A small-molecule ligand and the protein it binds are described below.
Small molecule (SMILES): O=C[C@H](O)COP(=O)(O)O

Binding-site contacts:
Ligand atom C2 contacts residue GLY200 of chain 1.D at 3.2 Å.
Ligand atom C1 contacts residue NAD1 of chain 1.Y at 2.9 Å.
Ligand atom P contacts residue THR201 of chain 1.D at 3.8 Å.
Ligand atom O1P contacts residue THR199 of chain 1.D at 3.2 Å (h-bond).
Ligand atom C3 contacts residue THR201 of chain 1.D at 3.8 Å.
Ligand atom O2 contacts residue GLY200 of chain 1.D at 2.7 Å (h-bond).
Ligand atom C1 contacts residue THR201 of chain 1.D at 3.7 Å.
Ligand atom O2P contacts residue THR199 of chain 1.D at 4.2 Å.
Ligand atom O1 contacts residue NAD1 of chain 1.Y at 2.9 Å (h-bond).
Ligand atom C1 contacts residue GLY200 of chain 1.D at 3.8 Å.
Ligand atom O4P contacts residue THR201 of chain 1.D at 3.0 Å (h-bond).
Ligand atom O2P contacts residue ARG251 of chain 1.D at 3.7 Å.
Ligand atom O1 contacts residue GLY200 of chain 1.D at 3.2 Å.
Ligand atom C3 contacts residue NAD1 of chain 1.Y at 3.2 Å.
Ligand atom O3P contacts residue NAD1 of chain 1.Y at 2.8 Å (h-bond).
Ligand atom C2 contacts residue NAD1 of chain 1.Y at 3.0 Å.
Ligand atom C3 contacts residue THR199 of chain 1.D at 3.7 Å.
Ligand atom C2 contacts residue THR199 of chain 1.D at 3.5 Å.
Ligand atom O2 contacts residue NAD1 of chain 1.Y at 2.4 Å (h-bond).
Ligand atom P contacts residue THR199 of chain 1.D at 3.5 Å.
Ligand atom O1P contacts residue NAD1 of chain 1.Y at 3.4 Å.
Ligand atom O2P contacts residue NAD1 of chain 1.Y at 4.0 Å.
Ligand atom P contacts residue ARG251 of chain 1.D at 3.8 Å.
Ligand atom O4P contacts residue THR199 of chain 1.D at 2.5 Å (h-bond).
Ligand atom O2 contacts residue THR201 of chain 1.D at 4.2 Å.
Ligand atom O1P contacts residue THR201 of chain 1.D at 4.2 Å.
Ligand atom C2 contacts residue THR201 of chain 1.D at 3.5 Å.
Ligand atom O2 contacts residue THR199 of chain 1.D at 3.3 Å.
Ligand atom O4P contacts residue ARG251 of chain 1.D at 2.9 Å (salt-bridge).
Ligand atom P contacts residue NAD1 of chain 1.Y at 3.7 Å.
Ligand atom O1 contacts residue THR201 of chain 1.D at 3.4 Å (h-bond).
Ligand atom O3P contacts residue THR201 of chain 1.D at 3.4 Å.
Ligand atom C3 contacts residue GLY200 of chain 1.D at 4.5 Å.

Sequence of chain 1.D:
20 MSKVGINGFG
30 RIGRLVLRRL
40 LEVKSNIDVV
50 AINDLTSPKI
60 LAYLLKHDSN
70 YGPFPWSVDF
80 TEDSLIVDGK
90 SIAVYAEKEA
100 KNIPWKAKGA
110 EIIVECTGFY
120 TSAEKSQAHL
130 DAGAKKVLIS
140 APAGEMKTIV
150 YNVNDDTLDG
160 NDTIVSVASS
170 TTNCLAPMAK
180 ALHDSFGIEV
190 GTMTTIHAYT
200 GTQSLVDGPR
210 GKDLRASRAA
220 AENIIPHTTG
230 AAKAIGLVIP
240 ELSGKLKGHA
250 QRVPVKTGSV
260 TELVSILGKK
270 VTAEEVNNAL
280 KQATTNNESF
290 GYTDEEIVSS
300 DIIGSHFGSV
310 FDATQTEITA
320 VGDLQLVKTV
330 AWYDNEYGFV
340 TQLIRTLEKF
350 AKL